Sequence of chain 1.A:
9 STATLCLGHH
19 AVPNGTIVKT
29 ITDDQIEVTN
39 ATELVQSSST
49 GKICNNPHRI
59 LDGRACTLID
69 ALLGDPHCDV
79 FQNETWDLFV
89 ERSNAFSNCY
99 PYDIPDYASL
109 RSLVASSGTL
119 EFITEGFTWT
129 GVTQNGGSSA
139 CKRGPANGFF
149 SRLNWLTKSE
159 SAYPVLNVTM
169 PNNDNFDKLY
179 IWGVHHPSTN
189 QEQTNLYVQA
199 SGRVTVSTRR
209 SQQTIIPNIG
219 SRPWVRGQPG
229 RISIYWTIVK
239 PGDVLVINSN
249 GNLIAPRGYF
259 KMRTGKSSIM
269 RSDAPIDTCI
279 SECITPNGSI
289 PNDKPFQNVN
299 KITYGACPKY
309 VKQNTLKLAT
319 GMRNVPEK

The protein below binds the small molecule below.
Small molecule (SMILES): CC(=O)N[C@@H]1[C@@H](O)[C@H](O)[C@@H](CO)O[C@@H]1O

Binding-site contacts:
Ligand atom O7 contacts residue GLU119 of chain 1.A at 3.5 Å.
Ligand atom O1 contacts residue ASN81 of chain 1.A at 3.6 Å.
Ligand atom O4 contacts residue NAG1 of chain 1.I at 2.8 Å.
Ligand atom N2 contacts residue PHE120 of chain 1.A at 3.9 Å.
Ligand atom O5 contacts residue GLN80 of chain 1.A at 4.3 Å.
Ligand atom C1 contacts residue ASN81 of chain 1.A at 2.6 Å.
Ligand atom O5 contacts residue ARG150 of chain 1.A at 4.5 Å.
Ligand atom O6 contacts residue ARG150 of chain 1.A at 4.4 Å.
Ligand atom O7 contacts residue ASN81 of chain 1.A at 2.6 Å (h-bond).
Ligand atom O6 contacts residue NAG1 of chain 1.I at 4.1 Å.
Ligand atom C7 contacts residue PHE120 of chain 1.A at 4.4 Å (hydrophobic).
Ligand atom C6 contacts residue ASN81 of chain 1.A at 4.1 Å.
Ligand atom C6 contacts residue ARG150 of chain 1.A at 3.7 Å.
Ligand atom C8 contacts residue GLU119 of chain 1.A at 4.5 Å.
Ligand atom C2 contacts residue PHE120 of chain 1.A at 3.4 Å (hydrophobic).
Ligand atom C7 contacts residue ASN81 of chain 1.A at 2.9 Å.
Ligand atom O5 contacts residue ASN81 of chain 1.A at 2.7 Å (h-bond).
Ligand atom C7 contacts residue GLU119 of chain 1.A at 4.4 Å.
Ligand atom C1 contacts residue PHE120 of chain 1.A at 4.3 Å (hydrophobic).
Ligand atom O3 contacts residue PHE120 of chain 1.A at 4.0 Å.
Ligand atom C6 contacts residue GLN80 of chain 1.A at 3.4 Å.
Ligand atom O3 contacts residue NAG1 of chain 1.I at 3.8 Å.
Ligand atom N2 contacts residue ASN81 of chain 1.A at 3.5 Å (h-bond).
Ligand atom C8 contacts residue ASN81 of chain 1.A at 3.6 Å.
Ligand atom O5 contacts residue PHE120 of chain 1.A at 4.5 Å.
Ligand atom O6 contacts residue GLN80 of chain 1.A at 3.1 Å (h-bond).
Ligand atom C4 contacts residue NAG1 of chain 1.I at 4.0 Å.
Ligand atom C2 contacts residue ASN81 of chain 1.A at 3.3 Å.
Ligand atom O7 contacts residue PHE120 of chain 1.A at 3.9 Å.
Ligand atom C3 contacts residue PHE120 of chain 1.A at 4.2 Å (hydrophobic).
Ligand atom C5 contacts residue ASN81 of chain 1.A at 4.0 Å.